Binding-site contacts:
Ligand atom N2 contacts residue ASN157 of chain 1.A at 3.0 Å (h-bond).
Ligand atom C6 contacts residue SER196 of chain 1.A at 3.2 Å.
Ligand atom C3 contacts residue ASN157 of chain 1.A at 3.9 Å.
Ligand atom O6 contacts residue ASN197 of chain 1.A at 3.3 Å (h-bond).
Ligand atom O6 contacts residue ASP195 of chain 1.A at 3.6 Å.
Ligand atom C6 contacts residue ASN197 of chain 1.A at 3.6 Å.
Ligand atom O6 contacts residue SER196 of chain 1.A at 3.0 Å (h-bond).
Ligand atom C1 contacts residue ASN197 of chain 1.A at 4.1 Å.
Ligand atom C5 contacts residue ASN197 of chain 1.A at 3.9 Å.
Ligand atom C1 contacts residue ASN157 of chain 1.A at 1.6 Å.
Ligand atom C2 contacts residue ASN157 of chain 1.A at 2.6 Å.
Ligand atom C4 contacts residue ASN157 of chain 1.A at 4.3 Å.
Ligand atom C5 contacts residue ASN157 of chain 1.A at 3.7 Å.
Ligand atom O5 contacts residue ASN197 of chain 1.A at 3.0 Å (h-bond).
Ligand atom C7 contacts residue ASN157 of chain 1.A at 3.8 Å.
Ligand atom O7 contacts residue ASN157 of chain 1.A at 4.0 Å.
Ligand atom O5 contacts residue ASN157 of chain 1.A at 2.4 Å (h-bond).

The protein below binds the small molecule below.
Small molecule (SMILES): CC(=O)N[C@@H]1[C@@H](O)[C@H](O)[C@@H](CO)O[C@H]1O

Sequence of chain 1.A:
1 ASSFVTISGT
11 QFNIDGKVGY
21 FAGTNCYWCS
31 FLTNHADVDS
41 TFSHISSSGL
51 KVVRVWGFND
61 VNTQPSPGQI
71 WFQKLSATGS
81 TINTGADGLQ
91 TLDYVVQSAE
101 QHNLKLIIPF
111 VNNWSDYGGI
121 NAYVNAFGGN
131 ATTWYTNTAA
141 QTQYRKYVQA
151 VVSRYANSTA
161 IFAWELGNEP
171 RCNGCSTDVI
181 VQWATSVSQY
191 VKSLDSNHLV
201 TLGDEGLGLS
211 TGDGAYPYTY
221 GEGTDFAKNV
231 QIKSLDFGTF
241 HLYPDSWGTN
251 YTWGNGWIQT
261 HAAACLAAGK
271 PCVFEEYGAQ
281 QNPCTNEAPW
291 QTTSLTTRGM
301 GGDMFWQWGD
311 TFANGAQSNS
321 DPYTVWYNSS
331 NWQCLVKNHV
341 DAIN